Sequence of chain 1.B:
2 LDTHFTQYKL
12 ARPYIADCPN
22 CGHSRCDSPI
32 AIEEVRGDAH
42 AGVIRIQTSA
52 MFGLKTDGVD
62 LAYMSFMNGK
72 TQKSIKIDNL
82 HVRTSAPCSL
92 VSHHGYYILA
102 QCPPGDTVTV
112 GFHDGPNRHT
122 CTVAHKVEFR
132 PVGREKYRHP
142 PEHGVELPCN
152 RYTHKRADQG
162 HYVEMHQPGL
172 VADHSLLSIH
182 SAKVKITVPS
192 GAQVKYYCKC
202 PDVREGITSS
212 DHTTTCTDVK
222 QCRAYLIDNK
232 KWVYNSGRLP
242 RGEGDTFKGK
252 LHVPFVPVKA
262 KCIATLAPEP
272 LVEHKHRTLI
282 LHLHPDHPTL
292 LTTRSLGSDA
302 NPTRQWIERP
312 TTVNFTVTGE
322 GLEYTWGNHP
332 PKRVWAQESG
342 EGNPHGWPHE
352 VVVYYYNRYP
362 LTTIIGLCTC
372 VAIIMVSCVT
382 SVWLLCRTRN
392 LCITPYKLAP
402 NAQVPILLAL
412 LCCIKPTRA

A protein and the small-molecule ligand that binds it are described below.
Small molecule (SMILES): O=C(O)[C@@H]1O[C@H](O[C@H]2[C@@H](OS(=O)(=O)O)O[C@@H](O)[C@H](NS(=O)(=O)O)[C@H]2O)[C@@H](OS(=O)(=O)O)[C@H](O)[C@@H]1O

Binding-site contacts:
Ligand atom O6A contacts residue ASN80 of chain 1.B at 4.5 Å.
Ligand atom OAF contacts residue HIS82 of chain 1.B at 3.2 Å (h-bond).
Ligand atom SAG contacts residue ASN80 of chain 1.B at 4.3 Å.
Ligand atom C3 contacts residue HIS82 of chain 1.B at 4.3 Å.
Ligand atom O4 contacts residue ASN80 of chain 1.B at 3.1 Å (h-bond).
Ligand atom SAG contacts residue HIS82 of chain 1.B at 3.7 Å.
Ligand atom OAH contacts residue ASN80 of chain 1.B at 3.2 Å (h-bond).
Ligand atom N2 contacts residue HIS82 of chain 1.B at 4.5 Å.
Ligand atom O3 contacts residue HIS114 of chain 1.B at 3.3 Å (h-bond).
Ligand atom C4 contacts residue ASN80 of chain 1.B at 4.0 Å.
Ligand atom SBB contacts residue HIS114 of chain 1.B at 4.2 Å.
Ligand atom C2 contacts residue HIS82 of chain 1.B at 4.2 Å.
Ligand atom OAH contacts residue HIS82 of chain 1.B at 3.1 Å (h-bond).
Ligand atom OAB contacts residue ASN80 of chain 1.B at 4.5 Å.
Ligand atom O6B contacts residue ASN80 of chain 1.B at 3.0 Å (h-bond).
Ligand atom OBA contacts residue HIS114 of chain 1.B at 3.0 Å (h-bond).
Ligand atom C6 contacts residue ASN80 of chain 1.B at 3.8 Å.
Ligand atom O3 contacts residue HIS82 of chain 1.B at 3.9 Å.
Ligand atom O4 contacts residue HIS114 of chain 1.B at 3.6 Å.
Ligand atom OBC contacts residue HIS114 of chain 1.B at 4.1 Å.
Ligand atom OBA contacts residue HIS82 of chain 1.B at 4.3 Å.